Sequence of chain 1.B:
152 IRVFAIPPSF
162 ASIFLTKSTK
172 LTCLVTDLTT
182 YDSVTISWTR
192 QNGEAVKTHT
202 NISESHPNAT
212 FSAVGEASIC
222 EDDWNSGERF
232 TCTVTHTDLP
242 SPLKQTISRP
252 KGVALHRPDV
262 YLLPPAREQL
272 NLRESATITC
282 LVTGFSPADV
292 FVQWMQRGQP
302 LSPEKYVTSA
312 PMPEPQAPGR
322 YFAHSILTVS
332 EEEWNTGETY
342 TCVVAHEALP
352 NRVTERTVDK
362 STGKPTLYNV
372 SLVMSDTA

The small molecule below binds the protein below.
Small molecule (SMILES): CC(=O)N[C@@H]1[C@@H](O)[C@H](O)[C@@H](CO)O[C@H]1O

Binding-site contacts:
Ligand atom O5 contacts residue SER372 of chain 1.B at 4.1 Å.
Ligand atom C7 contacts residue NAG1 of chain 1.P at 3.9 Å.
Ligand atom N2 contacts residue NAG1 of chain 1.P at 3.5 Å.
Ligand atom C1 contacts residue NAG1 of chain 1.P at 4.0 Å.
Ligand atom C6 contacts residue NAG1 of chain 1.P at 4.0 Å.
Ligand atom C8 contacts residue LEU368 of chain 1.A at 3.5 Å (hydrophobic).
Ligand atom C2 contacts residue ASN370 of chain 1.A at 3.4 Å.
Ligand atom O5 contacts residue NAG1 of chain 1.P at 4.4 Å.
Ligand atom C2 contacts residue NAG1 of chain 1.P at 4.3 Å.
Ligand atom O5 contacts residue ASN370 of chain 1.B at 2.4 Å (h-bond).
Ligand atom O6 contacts residue VAL371 of chain 1.A at 3.7 Å.
Ligand atom O7 contacts residue LEU368 of chain 1.A at 3.6 Å.
Ligand atom C2 contacts residue ASN370 of chain 1.B at 2.5 Å.
Ligand atom C5 contacts residue ASN370 of chain 1.B at 3.7 Å.
Ligand atom C4 contacts residue ASN370 of chain 1.B at 4.2 Å.
Ligand atom O6 contacts residue SER372 of chain 1.B at 2.7 Å (h-bond).
Ligand atom O5 contacts residue ASN370 of chain 1.A at 3.6 Å.
Ligand atom C7 contacts residue ASN370 of chain 1.A at 4.0 Å.
Ligand atom C7 contacts residue LEU368 of chain 1.A at 4.2 Å (hydrophobic).
Ligand atom C6 contacts residue SER372 of chain 1.B at 3.4 Å.
Ligand atom O7 contacts residue ASN370 of chain 1.A at 3.1 Å (h-bond).
Ligand atom N2 contacts residue ASN370 of chain 1.B at 2.9 Å (h-bond).
Ligand atom C7 contacts residue ASN370 of chain 1.B at 3.3 Å.
Ligand atom C3 contacts residue ASN370 of chain 1.B at 3.8 Å.
Ligand atom C5 contacts residue NAG1 of chain 1.P at 3.9 Å.
Ligand atom C1 contacts residue ASN370 of chain 1.B at 1.4 Å.
Ligand atom O6 contacts residue ASN370 of chain 1.B at 4.0 Å.
Ligand atom C6 contacts residue ASN370 of chain 1.B at 4.4 Å.
Ligand atom C1 contacts residue ASN370 of chain 1.A at 3.6 Å.
Ligand atom C8 contacts residue NAG1 of chain 1.P at 3.7 Å.
Ligand atom N2 contacts residue ASN370 of chain 1.A at 4.1 Å.
Ligand atom C3 contacts residue ASN370 of chain 1.A at 4.5 Å.
Ligand atom C8 contacts residue ASN370 of chain 1.B at 4.5 Å.
Ligand atom C5 contacts residue SER372 of chain 1.B at 4.3 Å.
Ligand atom O7 contacts residue ASN370 of chain 1.B at 3.4 Å (h-bond).

Sequence of chain 1.A:
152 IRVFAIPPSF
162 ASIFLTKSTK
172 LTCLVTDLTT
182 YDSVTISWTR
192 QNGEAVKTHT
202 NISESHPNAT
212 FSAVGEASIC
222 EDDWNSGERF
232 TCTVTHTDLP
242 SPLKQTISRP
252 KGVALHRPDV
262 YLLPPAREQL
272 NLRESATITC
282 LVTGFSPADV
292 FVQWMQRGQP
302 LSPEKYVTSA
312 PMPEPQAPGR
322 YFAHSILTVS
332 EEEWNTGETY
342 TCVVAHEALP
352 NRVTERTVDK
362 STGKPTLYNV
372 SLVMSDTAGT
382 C